The small molecule below binds the protein below.
Small molecule (SMILES): CC(=O)N[C@H]1[C@H](O[C@H]2[C@H](O)[C@@H](NC(C)=O)CO[C@@H]2CO)O[C@H](CO)[C@@H](O)[C@@H]1O

Sequence of chain 1.C:
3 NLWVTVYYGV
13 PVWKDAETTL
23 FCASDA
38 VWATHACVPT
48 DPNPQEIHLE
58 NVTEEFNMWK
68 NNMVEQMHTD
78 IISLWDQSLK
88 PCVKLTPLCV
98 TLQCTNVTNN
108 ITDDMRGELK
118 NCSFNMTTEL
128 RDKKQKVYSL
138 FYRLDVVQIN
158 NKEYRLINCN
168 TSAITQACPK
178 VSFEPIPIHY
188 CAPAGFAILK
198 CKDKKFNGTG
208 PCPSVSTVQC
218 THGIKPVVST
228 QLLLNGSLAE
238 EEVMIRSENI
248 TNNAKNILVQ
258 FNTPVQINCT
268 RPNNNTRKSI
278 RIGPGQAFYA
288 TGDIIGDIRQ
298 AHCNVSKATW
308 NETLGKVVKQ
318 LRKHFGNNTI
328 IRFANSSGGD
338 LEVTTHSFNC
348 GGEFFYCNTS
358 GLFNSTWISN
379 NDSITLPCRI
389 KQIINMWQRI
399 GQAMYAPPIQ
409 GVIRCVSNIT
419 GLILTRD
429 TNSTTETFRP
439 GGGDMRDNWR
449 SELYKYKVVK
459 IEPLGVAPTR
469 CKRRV

Binding-site contacts:
Ligand atom C5 contacts residue ASN416 of chain 1.C at 3.5 Å.
Ligand atom C8 contacts residue ASN232 of chain 1.C at 4.5 Å.
Ligand atom C1 contacts residue ASN416 of chain 1.C at 1.4 Å.
Ligand atom C6 contacts residue LEU235 of chain 1.C at 3.6 Å (hydrophobic).
Ligand atom C5 contacts residue PRO261 of chain 1.C at 3.2 Å (hydrophobic).
Ligand atom C3 contacts residue ASN416 of chain 1.C at 3.7 Å.
Ligand atom O5 contacts residue PRO261 of chain 1.C at 2.8 Å.
Ligand atom O6 contacts residue LEU235 of chain 1.C at 3.2 Å.
Ligand atom C7 contacts residue NAG1 of chain 1.GA at 4.2 Å.
Ligand atom C6 contacts residue PRO261 of chain 1.C at 3.0 Å (hydrophobic).
Ligand atom O5 contacts residue ASN416 of chain 1.C at 2.2 Å (h-bond).
Ligand atom C8 contacts residue ASN416 of chain 1.C at 4.4 Å.
Ligand atom C7 contacts residue ASN416 of chain 1.C at 3.3 Å.
Ligand atom C8 contacts residue NAG1 of chain 1.GA at 3.2 Å.
Ligand atom C4 contacts residue ASN416 of chain 1.C at 4.1 Å.
Ligand atom O7 contacts residue ASN416 of chain 1.C at 3.7 Å.
Ligand atom N2 contacts residue ASN416 of chain 1.C at 2.7 Å (h-bond).
Ligand atom C2 contacts residue ASN416 of chain 1.C at 2.4 Å.
Ligand atom O6 contacts residue PRO261 of chain 1.C at 2.3 Å.
Ligand atom C1 contacts residue PRO261 of chain 1.C at 3.4 Å (hydrophobic).
Ligand atom O7 contacts residue NAG1 of chain 1.GA at 4.1 Å.